Sequence of chain 1.B:
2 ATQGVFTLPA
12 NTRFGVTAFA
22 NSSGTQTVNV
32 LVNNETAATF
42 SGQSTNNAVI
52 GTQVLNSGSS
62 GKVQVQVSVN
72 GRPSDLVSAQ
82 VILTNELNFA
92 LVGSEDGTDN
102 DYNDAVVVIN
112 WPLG

Sequence of chain 1.A:
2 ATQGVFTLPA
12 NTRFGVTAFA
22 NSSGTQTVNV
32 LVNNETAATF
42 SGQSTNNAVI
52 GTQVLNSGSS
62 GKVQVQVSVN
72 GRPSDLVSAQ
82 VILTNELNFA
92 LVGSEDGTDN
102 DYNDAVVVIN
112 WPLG

Binding-site contacts:
Ligand atom C2 contacts residue ASP97 of chain 1.A at 3.5 Å.
Ligand atom C3 contacts residue ASP105 of chain 1.A at 3.7 Å.
Ligand atom C5 contacts residue GLY115 of chain 1.B at 4.1 Å.
Ligand atom O5 contacts residue SER23 of chain 1.A at 3.5 Å (h-bond).
Ligand atom C2 contacts residue CA1 of chain 1.F at 3.3 Å.
Ligand atom O2 contacts residue ASP100 of chain 1.A at 3.6 Å.
Ligand atom C1 contacts residue SER24 of chain 1.A at 3.7 Å.
Ligand atom C3 contacts residue CA1 of chain 1.F at 3.4 Å.
Ligand atom O4 contacts residue ASP105 of chain 1.A at 3.8 Å.
Ligand atom C6 contacts residue SER24 of chain 1.A at 3.6 Å.
Ligand atom O4 contacts residue GLY115 of chain 1.B at 2.6 Å (h-bond).
Ligand atom O2 contacts residue GLY98 of chain 1.A at 4.1 Å.
Ligand atom O4 contacts residue SER23 of chain 1.A at 3.4 Å.
Ligand atom O2 contacts residue ASP105 of chain 1.A at 3.2 Å (salt-bridge).
Ligand atom C1 contacts residue SER23 of chain 1.A at 3.4 Å.
Ligand atom O3 contacts residue ASP102 of chain 1.A at 2.9 Å (salt-bridge).
Ligand atom O1 contacts residue SER24 of chain 1.A at 4.1 Å.
Ligand atom O3 contacts residue ASP105 of chain 1.A at 3.0 Å (salt-bridge).
Ligand atom C3 contacts residue ASP102 of chain 1.A at 4.2 Å.
Ligand atom O3 contacts residue CA1 of chain 1.G at 2.5 Å.
Ligand atom C4 contacts residue GLY115 of chain 1.B at 3.5 Å.
Ligand atom C6 contacts residue GLY115 of chain 1.B at 3.6 Å.
Ligand atom C5 contacts residue SER24 of chain 1.A at 3.9 Å.
Ligand atom O4 contacts residue CA1 of chain 1.G at 2.5 Å.
Ligand atom O3 contacts residue ASP100 of chain 1.A at 2.6 Å (salt-bridge).
Ligand atom O3 contacts residue CA1 of chain 1.F at 2.5 Å.
Ligand atom O2 contacts residue ASP97 of chain 1.A at 2.7 Å (salt-bridge).
Ligand atom C3 contacts residue ASP100 of chain 1.A at 3.2 Å.
Ligand atom C2 contacts residue SER23 of chain 1.A at 3.6 Å.
Ligand atom O4 contacts residue ASP102 of chain 1.A at 4.1 Å.
Ligand atom C2 contacts residue ASP105 of chain 1.A at 3.3 Å.
Ligand atom O2 contacts residue CA1 of chain 1.F at 2.5 Å.
Ligand atom C2 contacts residue CA1 of chain 1.G at 3.8 Å.
Ligand atom C4 contacts residue CA1 of chain 1.G at 3.4 Å.
Ligand atom O2 contacts residue GLU96 of chain 1.A at 3.4 Å (salt-bridge).
Ligand atom O5 contacts residue SER24 of chain 1.A at 3.0 Å (h-bond).
Ligand atom C1 contacts residue ASP97 of chain 1.A at 3.8 Å.
Ligand atom C4 contacts residue ASP100 of chain 1.A at 3.9 Å.
Ligand atom C3 contacts residue CA1 of chain 1.G at 3.4 Å.
Ligand atom O4 contacts residue ASN22 of chain 1.A at 3.0 Å (h-bond).

A small-molecule ligand and the protein it binds are described below.
Small molecule (SMILES): C[C@@H]1O[C@@H](O)[C@@H](O)[C@H](O)[C@@H]1O